Binding-site contacts:
Ligand atom C23 contacts residue PHE168 of chain 1.A at 3.9 Å (hydrophobic).
Ligand atom C27 contacts residue TRP178 of chain 1.A at 4.3 Å (hydrophobic).
Ligand atom C23 contacts residue ILE39 of chain 1.A at 4.4 Å (hydrophobic).
Ligand atom C10 contacts residue ASN172 of chain 1.A at 4.3 Å.
Ligand atom C20 contacts residue LYS174 of chain 1.A at 4.2 Å.
Ligand atom C24 contacts residue PHE168 of chain 1.A at 3.9 Å (hydrophobic).
Ligand atom C12 contacts residue LYS174 of chain 1.A at 3.6 Å.
Ligand atom C27 contacts residue ILE40 of chain 1.A at 4.5 Å (hydrophobic).
Ligand atom C21 contacts residue TRP43 of chain 1.A at 3.8 Å (hydrophobic).
Ligand atom C9 contacts residue LYS174 of chain 1.A at 4.2 Å.
Ligand atom C27 contacts residue GLY36 of chain 1.A at 3.8 Å.
Ligand atom C22 contacts residue PHE168 of chain 1.A at 3.7 Å (hydrophobic).
Ligand atom C10 contacts residue ARG44 of chain 1.A at 4.3 Å.
Ligand atom C16 contacts residue LYS174 of chain 1.A at 4.4 Å.
Ligand atom C21 contacts residue ILE40 of chain 1.A at 4.0 Å (hydrophobic).
Ligand atom C20 contacts residue PHE168 of chain 1.A at 4.4 Å (hydrophobic).
Ligand atom C17 contacts residue LYS174 of chain 1.A at 4.1 Å.
Ligand atom C13 contacts residue LYS174 of chain 1.A at 3.0 Å.
Ligand atom C15 contacts residue LYS174 of chain 1.A at 4.1 Å.
Ligand atom C5 contacts residue ASN172 of chain 1.A at 4.0 Å.
Ligand atom C11 contacts residue ARG44 of chain 1.A at 3.6 Å.
Ligand atom C1 contacts residue ARG44 of chain 1.A at 4.2 Å.
Ligand atom C20 contacts residue ILE40 of chain 1.A at 4.3 Å (hydrophobic).
Ligand atom C19 contacts residue ASN172 of chain 1.A at 3.3 Å.
Ligand atom C25 contacts residue TRP178 of chain 1.A at 4.3 Å (hydrophobic).
Ligand atom C19 contacts residue ARG44 of chain 1.A at 3.4 Å.
Ligand atom C18 contacts residue LYS174 of chain 1.A at 1.5 Å.
Ligand atom C23 contacts residue ILE40 of chain 1.A at 4.1 Å (hydrophobic).
Ligand atom C27 contacts residue ILE39 of chain 1.A at 3.8 Å (hydrophobic).
Ligand atom C8 contacts residue LYS174 of chain 1.A at 3.8 Å.
Ligand atom C21 contacts residue ILE39 of chain 1.A at 4.4 Å (hydrophobic).
Ligand atom C14 contacts residue LYS174 of chain 1.A at 3.7 Å.
Ligand atom C19 contacts residue ASP173 of chain 1.A at 3.9 Å.
Ligand atom C11 contacts residue LYS174 of chain 1.A at 3.7 Å.
Ligand atom C4 contacts residue ASN172 of chain 1.A at 4.0 Å.
Ligand atom C18 contacts residue PHE168 of chain 1.A at 4.3 Å (hydrophobic).
Ligand atom C19 contacts residue LYS174 of chain 1.A at 3.8 Å.
Ligand atom C12 contacts residue TRP43 of chain 1.A at 4.3 Å (hydrophobic).

Sequence of chain 1.A:
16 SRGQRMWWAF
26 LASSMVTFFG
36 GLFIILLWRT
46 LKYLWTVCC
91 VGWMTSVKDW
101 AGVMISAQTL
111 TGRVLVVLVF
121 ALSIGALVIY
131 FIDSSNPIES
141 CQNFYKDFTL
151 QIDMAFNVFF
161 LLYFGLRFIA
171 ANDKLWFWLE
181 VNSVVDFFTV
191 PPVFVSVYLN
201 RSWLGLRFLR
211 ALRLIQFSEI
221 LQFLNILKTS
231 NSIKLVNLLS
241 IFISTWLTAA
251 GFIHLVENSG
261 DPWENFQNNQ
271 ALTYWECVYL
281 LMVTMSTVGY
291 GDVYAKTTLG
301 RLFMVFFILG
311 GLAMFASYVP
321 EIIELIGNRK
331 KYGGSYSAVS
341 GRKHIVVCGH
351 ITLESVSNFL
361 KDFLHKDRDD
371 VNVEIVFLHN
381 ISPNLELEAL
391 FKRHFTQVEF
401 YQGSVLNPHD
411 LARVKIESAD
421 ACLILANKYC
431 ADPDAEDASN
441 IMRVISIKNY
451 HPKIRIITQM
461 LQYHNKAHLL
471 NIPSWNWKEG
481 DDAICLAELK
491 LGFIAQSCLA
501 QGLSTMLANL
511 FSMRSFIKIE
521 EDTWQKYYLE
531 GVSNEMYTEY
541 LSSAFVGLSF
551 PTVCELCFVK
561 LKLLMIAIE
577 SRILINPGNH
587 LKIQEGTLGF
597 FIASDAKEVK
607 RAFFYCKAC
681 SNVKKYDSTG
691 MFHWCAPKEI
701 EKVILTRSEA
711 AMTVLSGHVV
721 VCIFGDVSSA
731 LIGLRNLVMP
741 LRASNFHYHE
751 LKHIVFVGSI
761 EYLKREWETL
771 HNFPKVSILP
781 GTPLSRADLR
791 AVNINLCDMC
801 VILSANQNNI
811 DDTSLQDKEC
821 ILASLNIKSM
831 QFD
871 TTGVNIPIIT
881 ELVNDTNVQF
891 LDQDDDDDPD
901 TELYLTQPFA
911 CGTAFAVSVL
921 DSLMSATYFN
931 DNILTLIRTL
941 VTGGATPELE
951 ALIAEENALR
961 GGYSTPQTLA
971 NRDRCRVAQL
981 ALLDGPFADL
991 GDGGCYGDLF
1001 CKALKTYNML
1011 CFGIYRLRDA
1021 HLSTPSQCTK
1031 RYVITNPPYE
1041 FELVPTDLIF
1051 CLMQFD

The protein below binds the small molecule below.
Small molecule (SMILES): CC(C)CCC[C@@H](C)[C@H]1CC[C@H]2[C@@H]3CC=C4C[C@@H](O)CC[C@]4(C)[C@H]3CC[C@]12C